Sequence of chain 1.HC:
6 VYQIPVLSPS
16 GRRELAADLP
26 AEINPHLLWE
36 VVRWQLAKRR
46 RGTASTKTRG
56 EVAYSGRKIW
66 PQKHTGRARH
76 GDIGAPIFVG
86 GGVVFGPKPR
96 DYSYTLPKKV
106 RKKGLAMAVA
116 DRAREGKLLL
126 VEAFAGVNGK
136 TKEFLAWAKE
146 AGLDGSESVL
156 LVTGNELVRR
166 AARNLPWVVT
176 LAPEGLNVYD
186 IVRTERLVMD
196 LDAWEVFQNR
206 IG

Binding-site contacts:
Ligand atom C45 contacts residue ARG90 of chain 1.UC at 4.5 Å.
Ligand atom S78 contacts residue HIS69 of chain 1.HC at 4.4 Å.
Ligand atom C5 contacts residue ARG90 of chain 1.UC at 3.6 Å.
Ligand atom O64 contacts residue ARG90 of chain 1.UC at 3.1 Å (salt-bridge).
Ligand atom C2 contacts residue ARG90 of chain 1.UC at 4.2 Å.
Ligand atom C1 contacts residue ARG90 of chain 1.UC at 4.2 Å.
Ligand atom O63 contacts residue ARG90 of chain 1.UC at 4.3 Å.
Ligand atom C83 contacts residue HIS69 of chain 1.HC at 4.0 Å.
Ligand atom C72 contacts residue HIS69 of chain 1.HC at 4.2 Å.
Ligand atom O87 contacts residue HIS69 of chain 1.HC at 2.9 Å.
Ligand atom O81 contacts residue HIS69 of chain 1.HC at 3.8 Å.
Ligand atom N85 contacts residue HIS69 of chain 1.HC at 3.9 Å.
Ligand atom O6 contacts residue ARG90 of chain 1.UC at 4.3 Å.
Ligand atom O52 contacts residue ARG90 of chain 1.UC at 4.0 Å.
Ligand atom C50 contacts residue ARG90 of chain 1.UC at 3.2 Å.
Ligand atom C77 contacts residue HIS69 of chain 1.HC at 4.0 Å.
Ligand atom N80 contacts residue HIS69 of chain 1.HC at 4.3 Å.

Sequence of chain 1.UC:
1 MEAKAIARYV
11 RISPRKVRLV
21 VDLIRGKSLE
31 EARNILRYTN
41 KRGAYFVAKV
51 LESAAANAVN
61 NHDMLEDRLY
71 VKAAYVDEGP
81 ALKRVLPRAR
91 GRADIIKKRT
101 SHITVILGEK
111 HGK

A protein and the small-molecule ligand that binds it are described below.
Small molecule (SMILES): CON[C@@H]1C[C@@H](C)O[C@@H](O[C@@H]2[C@@H](C)[C@H](O[C@H]3C[C@@](C)(O)[C@@H](O)[C@H](C)O3)[C@@H](C)C(=O)O[C@H]([C@@H](C)CO[C@@H]3O[C@H](C)[C@@H](O)[C@@H](OC)[C@H]3OC)[C@H](C)[C@@H](OC(=O)CC(C)C)[C@@H](C)C(=O)[C@@](C)(OC(=O)NCCNS(=O)(=O)c3ccccc3[N+](=O)[O-])C[C@@H]2C)[C@@H]1O